This protein binds this small molecule.
Small molecule (SMILES): CN1CC(c2ccccc2)N=C1COc1ncc(C2CC2)nc1C(=O)N[C@H]1CCOC1

Binding-site contacts:
Ligand atom C23 contacts residue ILE246 of chain 1.A at 3.5 Å (hydrophobic).
Ligand atom C6 contacts residue PHE283 of chain 1.A at 3.7 Å (hydrophobic).
Ligand atom C16 contacts residue MET267 of chain 1.A at 3.8 Å (hydrophobic).
Ligand atom C21 contacts residue PHE283 of chain 1.A at 3.4 Å (hydrophobic).
Ligand atom C19 contacts residue PRO266 of chain 1.A at 3.6 Å (hydrophobic).
Ligand atom N10 contacts residue GLY279 of chain 1.A at 3.5 Å (h-bond).
Ligand atom C9 contacts residue TYR247 of chain 1.A at 3.2 Å (hydrophobic).
Ligand atom C2 contacts residue GLN280 of chain 1.A at 3.6 Å.
Ligand atom C28 contacts residue PHE250 of chain 1.A at 3.7 Å (hydrophobic).
Ligand atom O7 contacts residue PHE283 of chain 1.A at 3.8 Å.
Ligand atom C14 contacts residue MET267 of chain 1.A at 3.7 Å (hydrophobic).
Ligand atom C16 contacts residue TYR247 of chain 1.A at 3.6 Å (hydrophobic).
Ligand atom N31 contacts residue PHE283 of chain 1.A at 3.8 Å.
Ligand atom C15 contacts residue MET267 of chain 1.A at 3.6 Å (hydrophobic).
Ligand atom C12 contacts residue TYR247 of chain 1.A at 3.7 Å (hydrophobic).
Ligand atom C3 contacts residue PHE283 of chain 1.A at 3.7 Å (hydrophobic).
Ligand atom C8 contacts residue TYR247 of chain 1.A at 3.2 Å (hydrophobic).
Ligand atom C19 contacts residue MET267 of chain 1.A at 3.5 Å (hydrophobic).
Ligand atom N13 contacts residue TYR247 of chain 1.A at 2.5 Å (h-bond).
Ligand atom C17 contacts residue GLU275 of chain 1.A at 3.5 Å.
Ligand atom O22 contacts residue PHE283 of chain 1.A at 3.5 Å.
Ligand atom C25 contacts residue TYR78 of chain 1.A at 3.5 Å (hydrophobic).
Ligand atom N1 contacts residue GLN280 of chain 1.A at 3.0 Å (h-bond).
Ligand atom C12 contacts residue MET267 of chain 1.A at 3.5 Å (hydrophobic).
Ligand atom N4 contacts residue PHE283 of chain 1.A at 3.5 Å.
Ligand atom C12 contacts residue GLY279 of chain 1.A at 3.4 Å.
Ligand atom C14 contacts residue PHE283 of chain 1.A at 3.6 Å (hydrophobic).
Ligand atom N13 contacts residue MET267 of chain 1.A at 3.7 Å.
Ligand atom C24 contacts residue LEU229 of chain 1.A at 3.7 Å (hydrophobic).
Ligand atom N13 contacts residue GLY279 of chain 1.A at 3.6 Å.
Ligand atom C15 contacts residue GLY279 of chain 1.A at 3.5 Å.
Ligand atom C11 contacts residue GLY279 of chain 1.A at 3.7 Å.
Ligand atom C20 contacts residue MET267 of chain 1.A at 3.6 Å (hydrophobic).
Ligand atom N10 contacts residue MET267 of chain 1.A at 3.7 Å.
Ligand atom C8 contacts residue GLN280 of chain 1.A at 3.4 Å.
Ligand atom C9 contacts residue GLY279 of chain 1.A at 3.4 Å.
Ligand atom C5 contacts residue PHE283 of chain 1.A at 3.5 Å (hydrophobic).
Ligand atom C11 contacts residue MET267 of chain 1.A at 3.6 Å (hydrophobic).
Ligand atom C17 contacts residue VAL276 of chain 1.A at 3.8 Å (hydrophobic).
Ligand atom C18 contacts residue GLU275 of chain 1.A at 3.5 Å.

Sequence of chain 1.A:
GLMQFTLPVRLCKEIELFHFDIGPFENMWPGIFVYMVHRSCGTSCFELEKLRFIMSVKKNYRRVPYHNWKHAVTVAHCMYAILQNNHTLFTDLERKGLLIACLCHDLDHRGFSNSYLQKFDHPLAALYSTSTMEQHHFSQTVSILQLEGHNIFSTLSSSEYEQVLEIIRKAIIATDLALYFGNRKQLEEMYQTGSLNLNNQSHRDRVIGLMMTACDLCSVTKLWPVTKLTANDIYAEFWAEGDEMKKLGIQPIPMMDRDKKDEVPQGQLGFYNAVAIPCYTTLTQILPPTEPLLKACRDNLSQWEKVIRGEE